Binding-site contacts:
Ligand atom CG contacts residue GLY360 of chain 1.A at 3.9 Å.
Ligand atom OD1 contacts residue ARG401 of chain 1.A at 3.7 Å.
Ligand atom N contacts residue ASP398 of chain 1.A at 2.6 Å (salt-bridge).
Ligand atom CB contacts residue VAL358 of chain 1.A at 3.1 Å (hydrophobic).
Ligand atom CA contacts residue THR402 of chain 1.A at 3.5 Å.
Ligand atom CG contacts residue ARG401 of chain 1.A at 3.5 Å.
Ligand atom C contacts residue SER280 of chain 1.A at 3.7 Å.
Ligand atom OXT contacts residue SER280 of chain 1.A at 3.5 Å.
Ligand atom O contacts residue ASN405 of chain 1.A at 2.9 Å (h-bond).
Ligand atom CB contacts residue GLY362 of chain 1.A at 4.1 Å.
Ligand atom OD2 contacts residue GLY362 of chain 1.A at 2.9 Å (h-bond).
Ligand atom CA contacts residue THR317 of chain 1.A at 3.7 Å.
Ligand atom C contacts residue THR317 of chain 1.A at 4.1 Å.
Ligand atom OXT contacts residue MET314 of chain 1.A at 3.3 Å.
Ligand atom N contacts residue THR402 of chain 1.A at 2.2 Å (h-bond).
Ligand atom CG contacts residue VAL358 of chain 1.A at 3.4 Å (hydrophobic).
Ligand atom OXT contacts residue GLY357 of chain 1.A at 3.2 Å.
Ligand atom CA contacts residue ASP398 of chain 1.A at 3.5 Å.
Ligand atom OXT contacts residue ALA356 of chain 1.A at 3.4 Å (h-bond).
Ligand atom OXT contacts residue VAL358 of chain 1.A at 4.0 Å.
Ligand atom OD1 contacts residue ALA361 of chain 1.A at 2.4 Å (h-bond).
Ligand atom OD1 contacts residue GLY362 of chain 1.A at 3.0 Å (h-bond).
Ligand atom OD1 contacts residue VAL358 of chain 1.A at 2.8 Å (h-bond).
Ligand atom O contacts residue SER280 of chain 1.A at 3.2 Å.
Ligand atom OD1 contacts residue ASP398 of chain 1.A at 2.9 Å (salt-bridge).
Ligand atom CG contacts residue ALA361 of chain 1.A at 3.4 Å (hydrophobic).
Ligand atom CG contacts residue GLY362 of chain 1.A at 3.0 Å.
Ligand atom CB contacts residue ALA356 of chain 1.A at 4.0 Å (hydrophobic).
Ligand atom C contacts residue THR402 of chain 1.A at 3.9 Å.
Ligand atom CB contacts residue ASP398 of chain 1.A at 3.9 Å.
Ligand atom C contacts residue ASN405 of chain 1.A at 3.7 Å.
Ligand atom OD1 contacts residue GLY360 of chain 1.A at 2.7 Å (h-bond).
Ligand atom CG contacts residue ASP398 of chain 1.A at 3.1 Å.
Ligand atom OD1 contacts residue PRO359 of chain 1.A at 3.2 Å.
Ligand atom O contacts residue THR402 of chain 1.A at 3.6 Å.
Ligand atom OD2 contacts residue ALA361 of chain 1.A at 4.0 Å.
Ligand atom C contacts residue MET314 of chain 1.A at 4.1 Å (hydrophobic).
Ligand atom OD2 contacts residue ARG401 of chain 1.A at 2.6 Å (salt-bridge).
Ligand atom N contacts residue ARG278 of chain 1.A at 4.0 Å.
Ligand atom OD2 contacts residue ASP398 of chain 1.A at 2.7 Å (salt-bridge).

Sequence of chain 1.A:
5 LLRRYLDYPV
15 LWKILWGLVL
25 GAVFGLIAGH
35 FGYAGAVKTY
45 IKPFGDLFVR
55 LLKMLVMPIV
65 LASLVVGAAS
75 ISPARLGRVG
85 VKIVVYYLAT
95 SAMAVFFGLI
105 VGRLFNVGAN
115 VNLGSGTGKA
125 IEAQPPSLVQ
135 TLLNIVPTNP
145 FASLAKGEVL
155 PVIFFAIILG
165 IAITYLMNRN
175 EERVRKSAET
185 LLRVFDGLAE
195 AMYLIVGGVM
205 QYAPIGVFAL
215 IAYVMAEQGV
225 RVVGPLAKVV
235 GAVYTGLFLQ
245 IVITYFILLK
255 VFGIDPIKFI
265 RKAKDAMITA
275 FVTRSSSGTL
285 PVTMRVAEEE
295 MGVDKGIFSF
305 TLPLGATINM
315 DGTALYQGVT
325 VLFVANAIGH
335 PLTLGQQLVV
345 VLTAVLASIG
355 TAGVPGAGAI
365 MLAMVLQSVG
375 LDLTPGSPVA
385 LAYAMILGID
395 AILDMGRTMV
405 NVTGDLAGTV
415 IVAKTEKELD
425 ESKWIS

A protein and the small-molecule ligand that binds it are described below.
Small molecule (SMILES): N[C@@H](CC(=O)O)C(=O)O